Sequence of chain 1.N:
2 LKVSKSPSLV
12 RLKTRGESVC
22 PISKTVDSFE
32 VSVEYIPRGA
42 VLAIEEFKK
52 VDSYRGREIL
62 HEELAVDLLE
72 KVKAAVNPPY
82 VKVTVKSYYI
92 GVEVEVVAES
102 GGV

A small-molecule ligand and the protein it binds are described below.
Small molecule (SMILES): [H]/N=C\c1c[nH]c2nc(N)[nH]c(=O)c12

Sequence of chain 2.J:
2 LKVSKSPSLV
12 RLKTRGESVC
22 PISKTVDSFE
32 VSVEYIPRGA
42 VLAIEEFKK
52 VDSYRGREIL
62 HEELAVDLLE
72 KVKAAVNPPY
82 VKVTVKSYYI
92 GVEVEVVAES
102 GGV

Binding-site contacts:
Ligand atom C7 contacts residue TYR90 of chain 2.J at 3.9 Å (hydrophobic).
Ligand atom N77 contacts residue ASP28 of chain 2.J at 2.5 Å (salt-bridge).
Ligand atom C2 contacts residue ILE45 of chain 1.N at 3.8 Å (hydrophobic).
Ligand atom N1 contacts residue ILE45 of chain 1.N at 4.2 Å.
Ligand atom C6 contacts residue GLU63 of chain 2.J at 4.0 Å.
Ligand atom C2 contacts residue LEU2 of chain 1.N at 3.9 Å (hydrophobic).
Ligand atom N77 contacts residue CYS21 of chain 2.J at 2.4 Å (h-bond).
Ligand atom N3 contacts residue ALA44 of chain 1.N at 4.1 Å.
Ligand atom N1 contacts residue GLU63 of chain 2.J at 3.0 Å (salt-bridge).
Ligand atom N2 contacts residue LEU2 of chain 1.N at 3.8 Å.
Ligand atom C2 contacts residue GLU63 of chain 2.J at 3.7 Å.
Ligand atom N77 contacts residue HIS62 of chain 2.J at 4.0 Å.
Ligand atom N3 contacts residue LEU2 of chain 1.N at 4.0 Å.
Ligand atom C4 contacts residue GLU46 of chain 1.N at 4.0 Å.
Ligand atom C6 contacts residue HIS62 of chain 2.J at 4.0 Å.
Ligand atom N9 contacts residue TYR90 of chain 2.J at 3.8 Å.
Ligand atom C6 contacts residue LEU61 of chain 2.J at 3.8 Å (hydrophobic).
Ligand atom N2 contacts residue LEU43 of chain 1.N at 3.0 Å (h-bond).
Ligand atom N2 contacts residue GLU63 of chain 2.J at 3.2 Å (salt-bridge).
Ligand atom O6 contacts residue LEU61 of chain 2.J at 3.5 Å.
Ligand atom O6 contacts residue HIS62 of chain 2.J at 2.8 Å (h-bond).
Ligand atom C8 contacts residue CYS21 of chain 2.J at 3.1 Å (hydrophobic).
Ligand atom N2 contacts residue ILE45 of chain 1.N at 3.9 Å.
Ligand atom C77 contacts residue ASP28 of chain 2.J at 3.5 Å.
Ligand atom N3 contacts residue ILE45 of chain 1.N at 3.4 Å.
Ligand atom C4 contacts residue ILE45 of chain 1.N at 3.5 Å (hydrophobic).
Ligand atom C7 contacts residue CYS21 of chain 2.J at 2.8 Å (hydrophobic).
Ligand atom C8 contacts residue TYR90 of chain 2.J at 3.1 Å (hydrophobic).
Ligand atom C8 contacts residue ILE23 of chain 2.J at 3.6 Å (hydrophobic).
Ligand atom N9 contacts residue ILE45 of chain 1.N at 3.9 Å.
Ligand atom C5 contacts residue ILE45 of chain 1.N at 3.9 Å (hydrophobic).
Ligand atom C8 contacts residue GLU46 of chain 1.N at 3.3 Å.
Ligand atom N9 contacts residue ILE23 of chain 2.J at 3.8 Å.
Ligand atom C7 contacts residue ILE23 of chain 2.J at 4.1 Å (hydrophobic).
Ligand atom N3 contacts residue GLU46 of chain 1.N at 4.1 Å.
Ligand atom N9 contacts residue GLU46 of chain 1.N at 3.0 Å (salt-bridge).
Ligand atom O6 contacts residue GLU63 of chain 2.J at 4.0 Å.
Ligand atom N2 contacts residue ALA44 of chain 1.N at 3.8 Å.
Ligand atom C5 contacts residue CYS21 of chain 2.J at 4.1 Å (hydrophobic).
Ligand atom C77 contacts residue CYS21 of chain 2.J at 1.7 Å (hydrophobic).